A small-molecule ligand and the protein it binds are described below.
Small molecule (SMILES): Cc1cn([C@H]2CC[C@@H](CO[P](=O)(O)O[C@H]3C[C@H](n4cnc5c(N)ncnc54)O[C@@H]3CO[P](=O)(O)O[C@H]3C[C@H](n4cc(C)c(=O)[nH]c4=O)O[C@@H]3CO[P](=O)(O)O[C@H]3C[C@H](n4cnc5c(=O)nc(N)[nH]c54)O[C@@H]3CO[P](=O)(O)O[C@H]3C[C@H](n4cnc5c(N)ncnc54)O[C@@H]3CO[P](=O)(O)O[C@H]3C[C@H](n4ccc(N)nc4=O)O[C@@H]3CO)O2)c(=O)[nH]c1=O

Binding-site contacts:
Ligand atom C4' contacts residue GLY103 of chain 1.A at 3.6 Å.
Ligand atom C7 contacts residue D3T1 of chain 1.Q at 3.8 Å.
Ligand atom OP1 contacts residue THR108 of chain 1.A at 2.7 Å (h-bond).
Ligand atom OP1 contacts residue ILE101 of chain 1.A at 3.6 Å (h-bond).
Ligand atom OP2 contacts residue LYS107 of chain 1.A at 3.6 Å.
Ligand atom C4 contacts residue D3T1 of chain 1.Q at 3.0 Å.
Ligand atom O2 contacts residue TYR265 of chain 1.A at 2.7 Å (h-bond).
Ligand atom OP1 contacts residue TRP102 of chain 1.A at 3.8 Å.
Ligand atom O5' contacts residue GLY105 of chain 1.A at 3.6 Å.
Ligand atom C5' contacts residue ASP250 of chain 1.A at 3.0 Å.
Ligand atom P contacts residue GLY103 of chain 1.A at 3.8 Å.
Ligand atom O3' contacts residue GLY103 of chain 1.A at 3.3 Å.
Ligand atom O5' contacts residue ASP250 of chain 1.A at 3.7 Å.
Ligand atom C2 contacts residue D3T1 of chain 1.Q at 3.8 Å.
Ligand atom P contacts residue THR108 of chain 1.A at 3.8 Å.
Ligand atom O3' contacts residue THR108 of chain 1.A at 3.7 Å.
Ligand atom O3' contacts residue ALA104 of chain 1.A at 3.6 Å (h-bond).
Ligand atom C6 contacts residue D3T1 of chain 1.Q at 3.6 Å.
Ligand atom C4' contacts residue ASP250 of chain 1.A at 3.2 Å.
Ligand atom OP1 contacts residue GLY103 of chain 1.A at 2.9 Å (h-bond).
Ligand atom OP1 contacts residue ALA104 of chain 1.A at 3.6 Å (h-bond).
Ligand atom OP1 contacts residue LYS107 of chain 1.A at 3.5 Å.
Ligand atom OP1 contacts residue LYS107 of chain 1.A at 3.6 Å (salt-bridge).
Ligand atom O4 contacts residue D3T1 of chain 1.Q at 3.0 Å (h-bond).
Ligand atom OP1 contacts residue TRP102 of chain 1.A at 3.8 Å.
Ligand atom OP1 contacts residue GLY105 of chain 1.A at 3.0 Å (h-bond).
Ligand atom P contacts residue GLY105 of chain 1.A at 3.8 Å.
Ligand atom C2' contacts residue D3T1 of chain 1.Q at 3.4 Å.
Ligand atom N3 contacts residue D3T1 of chain 1.Q at 3.4 Å (h-bond).
Ligand atom C5' contacts residue GLY103 of chain 1.A at 3.5 Å.
Ligand atom O5' contacts residue LYS107 of chain 1.A at 3.8 Å.
Ligand atom C5 contacts residue D3T1 of chain 1.Q at 3.4 Å.
Ligand atom C4' contacts residue TRP102 of chain 1.A at 3.8 Å (hydrophobic).
Ligand atom C1' contacts residue TYR265 of chain 1.A at 3.7 Å (hydrophobic).
Ligand atom C2 contacts residue TYR265 of chain 1.A at 3.8 Å (hydrophobic).
Ligand atom OP1 contacts residue ARG248 of chain 1.A at 3.8 Å.
Ligand atom C3' contacts residue ASP250 of chain 1.A at 3.6 Å.
Ligand atom O3' contacts residue TRP102 of chain 1.A at 3.6 Å.
Ligand atom C2' contacts residue TYR265 of chain 1.A at 3.6 Å (hydrophobic).
Ligand atom OP1 contacts residue THR106 of chain 1.A at 3.9 Å.

Sequence of chain 1.A:
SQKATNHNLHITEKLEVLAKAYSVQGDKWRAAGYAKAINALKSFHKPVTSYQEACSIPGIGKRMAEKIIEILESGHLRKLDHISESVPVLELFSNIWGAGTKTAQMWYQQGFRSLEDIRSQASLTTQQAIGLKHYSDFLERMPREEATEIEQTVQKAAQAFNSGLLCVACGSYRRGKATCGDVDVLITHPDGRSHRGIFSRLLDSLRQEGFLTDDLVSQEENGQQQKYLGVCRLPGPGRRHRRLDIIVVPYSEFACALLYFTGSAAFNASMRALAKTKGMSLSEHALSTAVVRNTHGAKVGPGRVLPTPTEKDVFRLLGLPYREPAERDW